The small molecule below binds the protein below.
Small molecule (SMILES): Cc1cn([C@H]2C[C@H](OP(=O)(O)O)[C@@H](COP(=O)(O)O)O2)c(=O)[nH]c1=O

Binding-site contacts:
Ligand atom O5P contacts residue ARG35 of chain 1.B at 2.9 Å (salt-bridge).
Ligand atom P2 contacts residue CA1 of chain 1.E at 4.1 Å.
Ligand atom O4P contacts residue CA1 of chain 1.E at 3.1 Å.
Ligand atom P2 contacts residue ARG35 of chain 1.B at 3.5 Å.
Ligand atom O2P contacts residue LYS78 of chain 1.B at 2.9 Å (salt-bridge).
Ligand atom C5 contacts residue TYR107 of chain 1.B at 3.9 Å (hydrophobic).
Ligand atom P2 contacts residue ARG81 of chain 1.B at 3.9 Å.
Ligand atom N1 contacts residue ASP77 of chain 1.B at 4.2 Å.
Ligand atom O4' contacts residue ARG81 of chain 1.B at 2.9 Å (salt-bridge).
Ligand atom N3 contacts residue TYR109 of chain 1.B at 4.1 Å.
Ligand atom O5P contacts residue ARG81 of chain 1.B at 2.8 Å (salt-bridge).
Ligand atom C5M contacts residue TYR107 of chain 1.B at 3.6 Å (hydrophobic).
Ligand atom O2 contacts residue ASP77 of chain 1.B at 3.6 Å.
Ligand atom C5M contacts residue ARG35 of chain 1.B at 3.8 Å.
Ligand atom O4P contacts residue ARG35 of chain 1.B at 2.8 Å (salt-bridge).
Ligand atom C5M contacts residue LEU36 of chain 1.B at 4.0 Å (hydrophobic).
Ligand atom O5' contacts residue ARG81 of chain 1.B at 3.0 Å (salt-bridge).
Ligand atom C1' contacts residue ARG81 of chain 1.B at 4.0 Å.
Ligand atom P1 contacts residue TYR79 of chain 1.B at 3.7 Å.
Ligand atom O5' contacts residue ARG35 of chain 1.B at 3.6 Å (salt-bridge).
Ligand atom C4 contacts residue LEU83 of chain 1.B at 3.7 Å (hydrophobic).
Ligand atom C2 contacts residue ASP77 of chain 1.B at 3.9 Å.
Ligand atom O4' contacts residue ASP77 of chain 1.B at 4.0 Å.
Ligand atom C5 contacts residue LEU83 of chain 1.B at 4.0 Å (hydrophobic).
Ligand atom O6P contacts residue GLU43 of chain 1.B at 4.1 Å.
Ligand atom O4P contacts residue TYR107 of chain 1.B at 4.1 Å.
Ligand atom O3' contacts residue LYS78 of chain 1.B at 3.7 Å.
Ligand atom O4 contacts residue LEU37 of chain 1.B at 3.7 Å.
Ligand atom C2' contacts residue TYR107 of chain 1.B at 3.9 Å (hydrophobic).
Ligand atom C3' contacts residue TYR107 of chain 1.B at 3.9 Å (hydrophobic).
Ligand atom O4 contacts residue LEU83 of chain 1.B at 3.6 Å.
Ligand atom O4P contacts residue ASP40 of chain 1.B at 3.3 Å (salt-bridge).
Ligand atom O2P contacts residue TYR79 of chain 1.B at 2.8 Å (h-bond).
Ligand atom C5' contacts residue ARG81 of chain 1.B at 4.0 Å.
Ligand atom O1P contacts residue TYR79 of chain 1.B at 3.5 Å (h-bond).
Ligand atom N3 contacts residue LEU83 of chain 1.B at 3.6 Å.
Ligand atom P1 contacts residue LYS78 of chain 1.B at 4.2 Å.
Ligand atom C4' contacts residue ARG81 of chain 1.B at 3.8 Å.
Ligand atom C5' contacts residue TYR107 of chain 1.B at 3.6 Å (hydrophobic).
Ligand atom O3' contacts residue TYR79 of chain 1.B at 4.0 Å.

Sequence of chain 1.B:
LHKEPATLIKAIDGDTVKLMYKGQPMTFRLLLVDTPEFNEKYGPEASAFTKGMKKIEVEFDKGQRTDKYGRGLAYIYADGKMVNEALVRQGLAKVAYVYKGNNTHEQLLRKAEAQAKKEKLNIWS